Binding-site contacts:
Ligand atom C12 contacts residue SER58 of chain 1.A at 4.0 Å.
Ligand atom C1 contacts residue SER58 of chain 1.A at 2.8 Å.
Ligand atom C3 contacts residue TYR14 of chain 1.A at 3.8 Å (hydrophobic).
Ligand atom C17 contacts residue LEU61 of chain 1.A at 4.3 Å (hydrophobic).
Ligand atom C2 contacts residue PHE55 of chain 1.A at 4.1 Å (hydrophobic).
Ligand atom O24 contacts residue PHE88 of chain 1.A at 3.2 Å.
Ligand atom C5 contacts residue ASP38 of chain 1.A at 3.8 Å.
Ligand atom O3 contacts residue TYR14 of chain 1.A at 2.8 Å (h-bond).
Ligand atom C7 contacts residue ASP38 of chain 1.A at 4.3 Å.
Ligand atom O17 contacts residue LEU61 of chain 1.A at 3.5 Å.
Ligand atom C7 contacts residue PHE116 of chain 1.A at 3.7 Å (hydrophobic).
Ligand atom O23 contacts residue PHE88 of chain 1.A at 2.6 Å.
Ligand atom C23 contacts residue PHE88 of chain 1.A at 3.2 Å (hydrophobic).
Ligand atom C22 contacts residue LEU61 of chain 1.A at 4.2 Å (hydrophobic).
Ligand atom O23 contacts residue PHE86 of chain 1.A at 3.8 Å.
Ligand atom O20 contacts residue VAL95 of chain 1.A at 3.8 Å.
Ligand atom C9 contacts residue SER58 of chain 1.A at 3.5 Å.
Ligand atom O24 contacts residue ILE121 of chain 1.A at 4.5 Å.
Ligand atom O24 contacts residue PHE86 of chain 1.A at 4.1 Å.
Ligand atom C6 contacts residue PHE116 of chain 1.A at 3.9 Å (hydrophobic).
Ligand atom C20 contacts residue LEU61 of chain 1.A at 4.1 Å (hydrophobic).
Ligand atom C4 contacts residue ALA114 of chain 1.A at 4.3 Å (hydrophobic).
Ligand atom O3 contacts residue ASP99 of chain 1.A at 3.2 Å (salt-bridge).
Ligand atom C23 contacts residue PHE86 of chain 1.A at 3.4 Å (hydrophobic).
Ligand atom C4 contacts residue ASP38 of chain 1.A at 3.5 Å.
Ligand atom C10 contacts residue SER58 of chain 1.A at 3.2 Å.
Ligand atom C3 contacts residue ASP38 of chain 1.A at 4.4 Å.
Ligand atom C22 contacts residue PHE86 of chain 1.A at 4.3 Å (hydrophobic).
Ligand atom C2 contacts residue SER58 of chain 1.A at 3.6 Å.
Ligand atom O3 contacts residue PHE55 of chain 1.A at 4.3 Å.
Ligand atom C6 contacts residue ASP38 of chain 1.A at 3.1 Å.
Ligand atom C3 contacts residue ASP99 of chain 1.A at 4.2 Å.
Ligand atom C21 contacts residue PHE86 of chain 1.A at 3.1 Å (hydrophobic).
Ligand atom O20 contacts residue PHE86 of chain 1.A at 4.4 Å.
Ligand atom C2 contacts residue TYR14 of chain 1.A at 4.2 Å (hydrophobic).
Ligand atom C11 contacts residue SER58 of chain 1.A at 2.7 Å.
Ligand atom C15 contacts residue PHE116 of chain 1.A at 4.4 Å (hydrophobic).

Sequence of chain 1.A:
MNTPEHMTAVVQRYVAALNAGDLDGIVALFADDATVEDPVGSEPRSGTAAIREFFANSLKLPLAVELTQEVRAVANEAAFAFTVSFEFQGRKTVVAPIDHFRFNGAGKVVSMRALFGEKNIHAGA

The small molecule below binds the protein below.
Small molecule (SMILES): C[C@]12CC[C@H]3[C@@H](CCC4=CC(=O)CC[C@@H]43)[C@@H]1CC[C@H]2OC(=O)CCC(=O)O